A small-molecule ligand and the protein it binds are described below.
Small molecule (SMILES): CCCCCCCCCCCCCC(=O)OC[C@@H](O)COP(=O)(O)O

Sequence of chain 1.C:
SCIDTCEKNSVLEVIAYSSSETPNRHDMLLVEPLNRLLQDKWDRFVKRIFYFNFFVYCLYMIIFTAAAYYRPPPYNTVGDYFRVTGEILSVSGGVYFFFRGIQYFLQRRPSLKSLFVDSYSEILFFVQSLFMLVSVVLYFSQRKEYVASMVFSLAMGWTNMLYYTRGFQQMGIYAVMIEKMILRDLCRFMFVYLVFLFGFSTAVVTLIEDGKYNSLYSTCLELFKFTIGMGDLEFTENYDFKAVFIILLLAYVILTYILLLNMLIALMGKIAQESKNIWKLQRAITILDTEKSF

Binding-site contacts:
Ligand atom CAV contacts residue PHE439 of chain 1.D at 4.3 Å (hydrophobic).
Ligand atom PAC contacts residue LEU411 of chain 1.D at 3.4 Å.
Ligand atom CAT contacts residue ILE534 of chain 1.C at 4.1 Å (hydrophobic).
Ligand atom CAO contacts residue MET443 of chain 1.D at 3.7 Å (hydrophobic).
Ligand atom PAC contacts residue TYR407 of chain 1.D at 4.3 Å.
Ligand atom CAI contacts residue THR446 of chain 1.D at 4.3 Å.
Ligand atom OAY contacts residue LEU411 of chain 1.D at 4.3 Å.
Ligand atom OAA contacts residue LEU449 of chain 1.D at 3.5 Å.
Ligand atom CAG contacts residue TYR407 of chain 1.D at 4.3 Å (hydrophobic).
Ligand atom CAS contacts residue PHE439 of chain 1.D at 3.5 Å (hydrophobic).
Ligand atom CAU contacts residue PHE418 of chain 1.D at 4.2 Å (hydrophobic).
Ligand atom CAN contacts residue MET443 of chain 1.D at 4.1 Å (hydrophobic).
Ligand atom CAU contacts residue PHE439 of chain 1.D at 3.5 Å (hydrophobic).
Ligand atom CAH contacts residue TYR407 of chain 1.D at 3.7 Å (hydrophobic).
Ligand atom CAM contacts residue MET443 of chain 1.D at 4.1 Å (hydrophobic).
Ligand atom CAN contacts residue PHE487 of chain 1.C at 4.0 Å (hydrophobic).
Ligand atom OAB contacts residue LEU411 of chain 1.D at 3.3 Å.
Ligand atom OAD contacts residue LEU411 of chain 1.D at 3.2 Å.
Ligand atom CAP contacts residue PHE439 of chain 1.D at 3.8 Å (hydrophobic).
Ligand atom OAD contacts residue TYR407 of chain 1.D at 3.9 Å.
Ligand atom CAR contacts residue PHE439 of chain 1.D at 3.7 Å (hydrophobic).
Ligand atom CAI contacts residue LEU542 of chain 1.C at 3.6 Å (hydrophobic).
Ligand atom CAO contacts residue ALA442 of chain 1.D at 4.1 Å (hydrophobic).
Ligand atom OAA contacts residue THR446 of chain 1.D at 4.0 Å.
Ligand atom OAB contacts residue THR446 of chain 1.D at 3.5 Å (h-bond).
Ligand atom PAC contacts residue ASN447 of chain 1.D at 4.0 Å.
Ligand atom CAR contacts residue ILE534 of chain 1.C at 4.1 Å (hydrophobic).
Ligand atom OAE contacts residue TYR407 of chain 1.D at 4.1 Å.
Ligand atom OAY contacts residue TYR407 of chain 1.D at 2.5 Å (h-bond).
Ligand atom OAJ contacts residue LEU542 of chain 1.C at 3.4 Å.
Ligand atom CAT contacts residue PHE439 of chain 1.D at 3.1 Å (hydrophobic).
Ligand atom CAQ contacts residue MET443 of chain 1.D at 4.2 Å (hydrophobic).
Ligand atom OAF contacts residue TYR407 of chain 1.D at 3.4 Å.
Ligand atom CAP contacts residue ALA538 of chain 1.C at 4.2 Å (hydrophobic).
Ligand atom CAH contacts residue LEU411 of chain 1.D at 4.2 Å (hydrophobic).
Ligand atom OAB contacts residue ASN447 of chain 1.D at 2.8 Å (h-bond).
Ligand atom OAF contacts residue LEU411 of chain 1.D at 3.2 Å.
Ligand atom CAL contacts residue THR446 of chain 1.D at 3.9 Å.
Ligand atom CAG contacts residue LEU411 of chain 1.D at 4.2 Å (hydrophobic).
Ligand atom CAP contacts residue LEU535 of chain 1.C at 4.1 Å (hydrophobic).

Sequence of chain 1.D:
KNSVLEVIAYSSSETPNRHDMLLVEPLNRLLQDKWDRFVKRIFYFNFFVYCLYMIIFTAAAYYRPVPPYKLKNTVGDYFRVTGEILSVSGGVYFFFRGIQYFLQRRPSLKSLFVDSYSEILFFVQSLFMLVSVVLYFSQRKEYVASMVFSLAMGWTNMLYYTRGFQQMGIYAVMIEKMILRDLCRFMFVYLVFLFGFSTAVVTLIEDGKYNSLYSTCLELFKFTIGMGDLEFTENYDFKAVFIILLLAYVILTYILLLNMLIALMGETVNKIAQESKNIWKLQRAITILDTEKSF